Binding-site contacts:
Ligand atom C1 contacts residue SER81 of chain 1.A at 3.8 Å.
Ligand atom C25 contacts residue HIS149 of chain 1.A at 3.8 Å.
Ligand atom C19 contacts residue ILE115 of chain 1.A at 3.7 Å (hydrophobic).
Ligand atom C18 contacts residue VAL78 of chain 1.A at 3.7 Å (hydrophobic).
Ligand atom C25 contacts residue HIS241 of chain 1.A at 3.8 Å.
Ligand atom C7 contacts residue SER119 of chain 1.A at 3.3 Å.
Ligand atom C2 contacts residue TYR38 of chain 1.A at 3.8 Å (hydrophobic).
Ligand atom O3 contacts residue TYR245 of chain 1.A at 3.8 Å.
Ligand atom C8 contacts residue TRP130 of chain 1.A at 4.0 Å (hydrophobic).
Ligand atom C11 contacts residue VAL144 of chain 1.A at 4.0 Å (hydrophobic).
Ligand atom O2 contacts residue TYR38 of chain 1.A at 2.9 Å (h-bond).
Ligand atom C6 contacts residue SER119 of chain 1.A at 3.4 Å.
Ligand atom O3 contacts residue HIS149 of chain 1.A at 2.8 Å (h-bond).
Ligand atom C21 contacts residue HIS149 of chain 1.A at 4.0 Å.
Ligand atom C6 contacts residue TRP130 of chain 1.A at 4.0 Å (hydrophobic).
Ligand atom C10 contacts residue SER81 of chain 1.A at 3.9 Å.
Ligand atom C19 contacts residue LEU77 of chain 1.A at 3.6 Å (hydrophobic).
Ligand atom C5 contacts residue LEU77 of chain 1.A at 3.9 Å (hydrophobic).
Ligand atom C21 contacts residue LEU153 of chain 1.A at 3.7 Å (hydrophobic).
Ligand atom O2 contacts residue SER122 of chain 1.A at 2.8 Å (h-bond).
Ligand atom C3 contacts residue SER122 of chain 1.A at 3.6 Å.
Ligand atom C12 contacts residue VAL144 of chain 1.A at 3.6 Å (hydrophobic).
Ligand atom C23 contacts residue HIS149 of chain 1.A at 3.6 Å.
Ligand atom C24 contacts residue VAL78 of chain 1.A at 3.8 Å (hydrophobic).
Ligand atom C27 contacts residue TYR245 of chain 1.A at 4.0 Å (hydrophobic).
Ligand atom O2 contacts residue SER119 of chain 1.A at 3.4 Å.
Ligand atom C24 contacts residue HIS241 of chain 1.A at 3.8 Å.
Ligand atom C3 contacts residue CYS132 of chain 1.A at 3.8 Å (hydrophobic).
Ligand atom C9 contacts residue TRP130 of chain 1.A at 3.4 Å (hydrophobic).
Ligand atom C3 contacts residue TYR42 of chain 1.A at 3.9 Å (hydrophobic).
Ligand atom O3 contacts residue HIS241 of chain 1.A at 2.9 Å (h-bond).
Ligand atom O1 contacts residue SER81 of chain 1.A at 2.7 Å (h-bond).
Ligand atom C4 contacts residue CYS132 of chain 1.A at 3.5 Å (hydrophobic).
Ligand atom C4 contacts residue SER122 of chain 1.A at 3.6 Å.
Ligand atom C19 contacts residue SER81 of chain 1.A at 3.2 Å.
Ligand atom C5 contacts residue SER119 of chain 1.A at 3.8 Å.
Ligand atom C17 contacts residue LEU157 of chain 1.A at 4.0 Å (hydrophobic).
Ligand atom C3 contacts residue TYR38 of chain 1.A at 3.5 Å (hydrophobic).
Ligand atom C26 contacts residue HIS149 of chain 1.A at 3.8 Å.
Ligand atom C26 contacts residue LEU71 of chain 1.A at 3.6 Å (hydrophobic).

Sequence of chain 1.A:
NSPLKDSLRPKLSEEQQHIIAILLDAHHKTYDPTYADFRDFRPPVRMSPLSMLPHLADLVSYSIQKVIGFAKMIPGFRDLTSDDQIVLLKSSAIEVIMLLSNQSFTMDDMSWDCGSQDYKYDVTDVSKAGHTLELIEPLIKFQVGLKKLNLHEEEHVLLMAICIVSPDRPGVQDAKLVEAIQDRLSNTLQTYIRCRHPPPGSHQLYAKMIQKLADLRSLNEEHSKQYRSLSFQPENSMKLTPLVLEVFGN

This small molecule binds to this protein.
Small molecule (SMILES): C=C1/C(=C\C=C2/CCC[C@]3(C)[C@@H]([C@H](C)CCCC(C)(C)O)CC[C@@H]23)C[C@@H](O)C[C@@H]1O